Sequence of chain 4.A:
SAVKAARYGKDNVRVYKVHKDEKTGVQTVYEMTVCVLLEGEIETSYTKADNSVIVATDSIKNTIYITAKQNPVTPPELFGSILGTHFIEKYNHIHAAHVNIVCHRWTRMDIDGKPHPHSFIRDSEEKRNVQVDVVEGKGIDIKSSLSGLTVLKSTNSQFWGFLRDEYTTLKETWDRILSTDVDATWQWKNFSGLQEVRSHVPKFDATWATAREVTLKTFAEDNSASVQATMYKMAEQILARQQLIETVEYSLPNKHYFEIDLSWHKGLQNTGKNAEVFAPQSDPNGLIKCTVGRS

Binding-site contacts:
Ligand atom N3 contacts residue ARG177 of chain 3.A at 3.0 Å (salt-bridge).
Ligand atom N8 contacts residue ASP59 of chain 4.A at 3.9 Å.
Ligand atom N3 contacts residue PHE160 of chain 3.A at 3.7 Å.
Ligand atom C2 contacts residue VAL228 of chain 3.A at 4.0 Å (hydrophobic).
Ligand atom C6 contacts residue PHE160 of chain 3.A at 3.5 Å (hydrophobic).
Ligand atom O6 contacts residue THR58 of chain 4.A at 3.9 Å.
Ligand atom N8 contacts residue THR58 of chain 4.A at 3.2 Å (h-bond).
Ligand atom O2 contacts residue VAL228 of chain 3.A at 2.9 Å (h-bond).
Ligand atom C2 contacts residue ASN255 of chain 3.A at 3.9 Å.
Ligand atom C4 contacts residue PHE160 of chain 3.A at 3.4 Å (hydrophobic).
Ligand atom O2 contacts residue PHE160 of chain 3.A at 3.9 Å.
Ligand atom N7 contacts residue PHE160 of chain 3.A at 3.7 Å.
Ligand atom N8 contacts residue PHE160 of chain 3.A at 3.7 Å.
Ligand atom N9 contacts residue THR58 of chain 4.A at 4.0 Å.
Ligand atom N1 contacts residue GLN229 of chain 3.A at 3.0 Å (h-bond).
Ligand atom O6 contacts residue TYR9 of chain 4.A at 3.8 Å.
Ligand atom N7 contacts residue ALA57 of chain 4.A at 3.5 Å.
Ligand atom C4 contacts residue ARG177 of chain 3.A at 3.8 Å.
Ligand atom N1 contacts residue PHE160 of chain 3.A at 3.6 Å.
Ligand atom C2 contacts residue ARG177 of chain 3.A at 3.5 Å.
Ligand atom O2 contacts residue ARG177 of chain 3.A at 2.8 Å (salt-bridge).
Ligand atom N8 contacts residue ALA57 of chain 4.A at 3.7 Å.
Ligand atom C2 contacts residue PHE160 of chain 3.A at 3.7 Å (hydrophobic).
Ligand atom C5 contacts residue PHE160 of chain 3.A at 3.4 Å (hydrophobic).
Ligand atom O6 contacts residue ILE55 of chain 4.A at 3.5 Å.
Ligand atom C4 contacts residue ASN255 of chain 3.A at 3.8 Å.
Ligand atom O2 contacts residue ASN255 of chain 3.A at 4.1 Å.
Ligand atom O6 contacts residue GLN229 of chain 3.A at 2.9 Å (h-bond).
Ligand atom C5 contacts residue THR58 of chain 4.A at 4.0 Å.
Ligand atom O2 contacts residue SER227 of chain 3.A at 3.6 Å.
Ligand atom N9 contacts residue PHE160 of chain 3.A at 3.5 Å.
Ligand atom C6 contacts residue GLN229 of chain 3.A at 3.7 Å.
Ligand atom N7 contacts residue THR58 of chain 4.A at 2.8 Å (h-bond).
Ligand atom O6 contacts residue PHE160 of chain 3.A at 4.1 Å.
Ligand atom N3 contacts residue ASN255 of chain 3.A at 3.3 Å (h-bond).
Ligand atom N9 contacts residue ARG177 of chain 3.A at 4.0 Å.
Ligand atom O2 contacts residue GLN229 of chain 3.A at 3.8 Å.
Ligand atom C2 contacts residue GLN229 of chain 3.A at 3.9 Å.
Ligand atom N9 contacts residue LEU171 of chain 3.A at 4.0 Å.
Ligand atom N8 contacts residue LEU171 of chain 3.A at 3.8 Å.

Sequence of chain 3.A:
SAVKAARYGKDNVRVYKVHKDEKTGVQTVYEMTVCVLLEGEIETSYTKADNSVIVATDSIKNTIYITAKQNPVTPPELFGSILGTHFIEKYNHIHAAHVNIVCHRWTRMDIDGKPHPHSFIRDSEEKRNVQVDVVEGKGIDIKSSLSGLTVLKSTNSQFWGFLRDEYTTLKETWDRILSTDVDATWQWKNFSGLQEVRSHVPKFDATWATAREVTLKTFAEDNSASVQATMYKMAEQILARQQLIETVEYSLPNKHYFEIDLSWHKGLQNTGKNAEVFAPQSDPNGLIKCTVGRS

The small molecule below binds the protein below.
Small molecule (SMILES): O=c1[nH]c(=O)c2nn[nH]c2[nH]1